Sequence of chain 1.B:
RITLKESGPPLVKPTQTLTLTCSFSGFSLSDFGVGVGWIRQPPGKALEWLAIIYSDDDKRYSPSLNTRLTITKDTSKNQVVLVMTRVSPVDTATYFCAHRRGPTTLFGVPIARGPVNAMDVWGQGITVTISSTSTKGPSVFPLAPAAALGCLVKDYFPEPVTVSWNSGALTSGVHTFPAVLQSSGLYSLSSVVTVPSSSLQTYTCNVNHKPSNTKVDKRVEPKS

Binding-site contacts:
Ligand atom OD1 contacts residue HIS96 of chain 1.A at 3.4 Å (h-bond).
Ligand atom OD1 contacts residue ARG100 of chain 1.B at 2.8 Å (salt-bridge).
Ligand atom CG contacts residue LEU91 of chain 1.A at 3.0 Å (hydrophobic).
Ligand atom O contacts residue ARG113 of chain 1.B at 2.9 Å (salt-bridge).
Ligand atom CG contacts residue VAL116 of chain 1.B at 3.6 Å (hydrophobic).
Ligand atom CD1 contacts residue VAL116 of chain 1.B at 3.0 Å (hydrophobic).
Ligand atom OD1 contacts residue TYR94 of chain 1.A at 3.3 Å (h-bond).
Ligand atom CE3 contacts residue PRO103 of chain 1.B at 3.6 Å (hydrophobic).
Ligand atom O contacts residue ARG113 of chain 1.B at 3.3 Å (salt-bridge).
Ligand atom OE1 contacts residue HIS92 of chain 1.A at 3.2 Å (h-bond).
Ligand atom CD contacts residue ARG60 of chain 1.B at 3.5 Å.
Ligand atom CZ3 contacts residue PRO103 of chain 1.B at 3.7 Å (hydrophobic).
Ligand atom OE1 contacts residue TYR94 of chain 1.A at 2.6 Å.
Ligand atom O contacts residue ARG113 of chain 1.B at 2.4 Å (salt-bridge).
Ligand atom C contacts residue ARG113 of chain 1.B at 2.9 Å.
Ligand atom N contacts residue ARG113 of chain 1.B at 3.6 Å.
Ligand atom NE1 contacts residue VAL116 of chain 1.B at 3.3 Å.
Ligand atom NZ contacts residue ASP56 of chain 1.B at 2.5 Å (salt-bridge).
Ligand atom NZ contacts residue ASP58 of chain 1.B at 3.3 Å.
Ligand atom CH2 contacts residue PRO103 of chain 1.B at 3.5 Å (hydrophobic).
Ligand atom O contacts residue TYR94 of chain 1.A at 3.6 Å.
Ligand atom N contacts residue HIS92 of chain 1.A at 2.9 Å (h-bond).
Ligand atom N contacts residue TYR94 of chain 1.A at 3.5 Å (h-bond).
Ligand atom N contacts residue TYR94 of chain 1.A at 3.2 Å (h-bond).
Ligand atom CA contacts residue HIS92 of chain 1.A at 3.6 Å.
Ligand atom CA contacts residue ARG113 of chain 1.B at 3.5 Å.
Ligand atom CG contacts residue ARG100 of chain 1.B at 3.4 Å.
Ligand atom CZ2 contacts residue GLY33 of chain 1.B at 3.4 Å.
Ligand atom OE2 contacts residue ARG60 of chain 1.B at 2.9 Å (salt-bridge).
Ligand atom CD contacts residue TYR94 of chain 1.A at 3.6 Å (hydrophobic).
Ligand atom O contacts residue PHE93 of chain 1.A at 3.1 Å.
Ligand atom O contacts residue TYR94 of chain 1.A at 2.8 Å (h-bond).
Ligand atom CE contacts residue ASP56 of chain 1.B at 3.3 Å.
Ligand atom CB contacts residue HIS92 of chain 1.A at 3.2 Å.
Ligand atom OD2 contacts residue LEU91 of chain 1.A at 2.8 Å (h-bond).
Ligand atom OD2 contacts residue ARG100 of chain 1.B at 2.7 Å (salt-bridge).
Ligand atom CD contacts residue TYR54 of chain 1.B at 3.5 Å (hydrophobic).
Ligand atom CB contacts residue LEU91 of chain 1.A at 3.1 Å (hydrophobic).
Ligand atom CA contacts residue TYR94 of chain 1.A at 3.6 Å (hydrophobic).
Ligand atom CZ2 contacts residue PRO103 of chain 1.B at 3.5 Å (hydrophobic).

This protein binds this small molecule.
Small molecule (SMILES): NCCCC[C@@H]1NC(=O)[C@H](CC(=O)O)NC(=O)[C@@H](NC(=O)[C@@H](N)CCC(=O)O)CNC(=O)CC[C@@H](C(=O)N[C@@H](CO)C(=O)O)NC(=O)[C@H](CC2=CN=C3C=CC=CC23)NC1=O

Sequence of chain 1.A:
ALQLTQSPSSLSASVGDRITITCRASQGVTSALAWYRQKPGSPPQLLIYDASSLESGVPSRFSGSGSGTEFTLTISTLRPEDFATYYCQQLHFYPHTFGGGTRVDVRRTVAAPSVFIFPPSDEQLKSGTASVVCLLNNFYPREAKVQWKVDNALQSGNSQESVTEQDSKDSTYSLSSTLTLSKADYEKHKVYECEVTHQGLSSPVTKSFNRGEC